Sequence of chain 1.R:
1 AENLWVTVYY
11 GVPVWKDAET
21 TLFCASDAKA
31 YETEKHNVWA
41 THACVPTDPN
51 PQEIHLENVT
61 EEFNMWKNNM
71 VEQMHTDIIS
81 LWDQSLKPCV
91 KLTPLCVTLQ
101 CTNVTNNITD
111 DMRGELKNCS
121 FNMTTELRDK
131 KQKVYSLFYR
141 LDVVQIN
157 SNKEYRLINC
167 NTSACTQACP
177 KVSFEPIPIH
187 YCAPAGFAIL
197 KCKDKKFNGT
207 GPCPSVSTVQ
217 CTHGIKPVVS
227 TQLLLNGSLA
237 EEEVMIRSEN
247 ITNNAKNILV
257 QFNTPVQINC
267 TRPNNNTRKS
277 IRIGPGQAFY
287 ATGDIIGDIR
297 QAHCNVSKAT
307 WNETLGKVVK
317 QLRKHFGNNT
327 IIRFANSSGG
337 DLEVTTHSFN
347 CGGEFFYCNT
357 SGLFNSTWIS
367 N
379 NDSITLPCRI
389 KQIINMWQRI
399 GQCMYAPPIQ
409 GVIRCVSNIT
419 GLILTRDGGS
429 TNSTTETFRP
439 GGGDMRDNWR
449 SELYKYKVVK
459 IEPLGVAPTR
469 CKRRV

Sequence of chain 1.X:
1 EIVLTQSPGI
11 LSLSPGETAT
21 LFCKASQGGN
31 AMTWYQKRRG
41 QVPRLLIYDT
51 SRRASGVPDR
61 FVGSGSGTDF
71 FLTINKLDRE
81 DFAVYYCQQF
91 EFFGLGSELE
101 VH

The protein below binds the small molecule below.
Small molecule (SMILES): CC(=O)N[C@H]1[C@H](O[C@H]2[C@H](O)[C@@H](NC(C)=O)CO[C@@H]2CO)O[C@H](CO)[C@@H](O[C@@H]2O[C@H](CO[C@H]3O[C@H](CO)[C@@H](O)[C@H](O)[C@@H]3O)[C@@H](O)[C@H](O[C@H]3O[C@H](CO)[C@@H](O)[C@H](O)[C@@H]3O)[C@@H]2O)[C@@H]1O

Binding-site contacts:
Ligand atom C8 contacts residue THR206 of chain 1.R at 3.7 Å.
Ligand atom C6 contacts residue THR50 of chain 1.X at 4.5 Å.
Ligand atom C8 contacts residue ASN246 of chain 1.R at 3.8 Å.
Ligand atom C1 contacts residue ASN246 of chain 1.R at 1.4 Å.
Ligand atom C6 contacts residue ASP49 of chain 1.X at 4.0 Å.
Ligand atom O7 contacts residue ASN30 of chain 1.X at 3.9 Å.
Ligand atom O6 contacts residue THR50 of chain 1.X at 3.6 Å.
Ligand atom O4 contacts residue ARG52 of chain 1.X at 4.5 Å.
Ligand atom O3 contacts residue ASP49 of chain 1.X at 4.3 Å.
Ligand atom C7 contacts residue PHE90 of chain 1.X at 3.7 Å (hydrophobic).
Ligand atom O6 contacts residue ASP49 of chain 1.X at 2.8 Å (salt-bridge).
Ligand atom O7 contacts residue PHE90 of chain 1.X at 3.3 Å.
Ligand atom O5 contacts residue SER51 of chain 1.X at 4.2 Å.
Ligand atom N2 contacts residue ASN246 of chain 1.R at 3.0 Å (h-bond).
Ligand atom C7 contacts residue ASN246 of chain 1.R at 3.3 Å.
Ligand atom C8 contacts residue ASN64 of chain 1.R at 4.2 Å.
Ligand atom O6 contacts residue ASN246 of chain 1.R at 4.3 Å.
Ligand atom O7 contacts residue ASN246 of chain 1.R at 3.3 Å (h-bond).
Ligand atom C4 contacts residue ASN246 of chain 1.R at 4.2 Å.
Ligand atom C5 contacts residue ASN246 of chain 1.R at 3.5 Å.
Ligand atom O5 contacts residue ASN246 of chain 1.R at 2.2 Å (h-bond).
Ligand atom O6 contacts residue ASP49 of chain 1.X at 4.0 Å.
Ligand atom C3 contacts residue ASN246 of chain 1.R at 3.8 Å.
Ligand atom C8 contacts residue ALA31 of chain 1.X at 4.1 Å (hydrophobic).
Ligand atom O7 contacts residue ALA31 of chain 1.X at 4.1 Å.
Ligand atom C7 contacts residue ALA31 of chain 1.X at 4.4 Å (hydrophobic).
Ligand atom O6 contacts residue SER51 of chain 1.X at 3.4 Å.
Ligand atom O2 contacts residue SER51 of chain 1.X at 4.2 Å.
Ligand atom C8 contacts residue PHE90 of chain 1.X at 3.5 Å (hydrophobic).
Ligand atom C2 contacts residue ASN246 of chain 1.R at 2.5 Å.